Sequence of chain 1.A:
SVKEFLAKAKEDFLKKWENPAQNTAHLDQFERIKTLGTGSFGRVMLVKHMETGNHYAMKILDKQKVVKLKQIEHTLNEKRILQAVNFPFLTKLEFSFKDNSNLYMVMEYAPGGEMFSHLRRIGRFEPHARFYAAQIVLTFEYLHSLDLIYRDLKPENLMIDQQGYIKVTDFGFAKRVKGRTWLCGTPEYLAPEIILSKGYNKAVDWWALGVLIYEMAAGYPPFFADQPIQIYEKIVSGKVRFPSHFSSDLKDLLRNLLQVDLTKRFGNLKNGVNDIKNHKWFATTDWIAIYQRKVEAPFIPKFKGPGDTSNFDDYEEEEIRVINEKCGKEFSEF

This small molecule binds to this protein.
Small molecule (SMILES): NC1CCN(c2ncnc3[nH]cnc23)CC1

Binding-site contacts:
Ligand atom C2 contacts residue LEU50 of chain 1.A at 3.8 Å (hydrophobic).
Ligand atom N10 contacts residue GLU171 of chain 1.A at 2.5 Å (salt-bridge).
Ligand atom CAM contacts residue GLU128 of chain 1.A at 3.5 Å.
Ligand atom CAP contacts residue VAL58 of chain 1.A at 3.7 Å (hydrophobic).
Ligand atom N3 contacts residue ALA124 of chain 1.A at 3.0 Å (h-bond).
Ligand atom N10 contacts residue MET174 of chain 1.A at 3.8 Å.
Ligand atom CAK contacts residue MET174 of chain 1.A at 4.1 Å (hydrophobic).
Ligand atom C8 contacts residue THR184 of chain 1.A at 4.0 Å.
Ligand atom CAK contacts residue THR184 of chain 1.A at 3.4 Å.
Ligand atom N10 contacts residue GLU128 of chain 1.A at 2.7 Å (salt-bridge).
Ligand atom N3 contacts residue TYR123 of chain 1.A at 3.7 Å.
Ligand atom C8 contacts residue THR105 of chain 1.A at 3.7 Å.
Ligand atom C5 contacts residue ALA71 of chain 1.A at 3.7 Å (hydrophobic).
Ligand atom C7 contacts residue LEU50 of chain 1.A at 3.8 Å (hydrophobic).
Ligand atom N9 contacts residue GLU122 of chain 1.A at 2.8 Å (salt-bridge).
Ligand atom C2 contacts residue MET174 of chain 1.A at 4.0 Å (hydrophobic).
Ligand atom C2 contacts residue TYR123 of chain 1.A at 3.8 Å (hydrophobic).
Ligand atom N9 contacts residue ALA71 of chain 1.A at 3.4 Å.
Ligand atom C2 contacts residue PHE328 of chain 1.A at 4.0 Å (hydrophobic).
Ligand atom CAM contacts residue GLU171 of chain 1.A at 3.9 Å.
Ligand atom N1 contacts residue LEU50 of chain 1.A at 3.8 Å.
Ligand atom N3 contacts residue GLU122 of chain 1.A at 3.8 Å.
Ligand atom CAP contacts residue THR184 of chain 1.A at 3.9 Å.
Ligand atom CAO contacts residue MET174 of chain 1.A at 3.9 Å (hydrophobic).
Ligand atom C4 contacts residue GLU122 of chain 1.A at 3.6 Å.
Ligand atom C6 contacts residue VAL58 of chain 1.A at 3.8 Å (hydrophobic).
Ligand atom CAO contacts residue GLU128 of chain 1.A at 3.5 Å.
Ligand atom C8 contacts residue GLU122 of chain 1.A at 3.8 Å.
Ligand atom N7 contacts residue ALA71 of chain 1.A at 4.0 Å.
Ligand atom C2 contacts residue ALA124 of chain 1.A at 3.8 Å (hydrophobic).
Ligand atom N7 contacts residue THR184 of chain 1.A at 3.9 Å.
Ligand atom CAO contacts residue LEU50 of chain 1.A at 3.8 Å (hydrophobic).
Ligand atom C8 contacts residue ALA71 of chain 1.A at 3.8 Å (hydrophobic).
Ligand atom N3 contacts residue ALA71 of chain 1.A at 3.6 Å.
Ligand atom C7 contacts residue VAL58 of chain 1.A at 3.9 Å (hydrophobic).
Ligand atom C8 contacts residue MET121 of chain 1.A at 3.9 Å (hydrophobic).
Ligand atom N6 contacts residue VAL58 of chain 1.A at 3.6 Å.
Ligand atom N1 contacts residue MET174 of chain 1.A at 3.7 Å.
Ligand atom N1 contacts residue PHE328 of chain 1.A at 3.9 Å.
Ligand atom C4 contacts residue ALA71 of chain 1.A at 3.3 Å (hydrophobic).